A small-molecule ligand and the protein it binds are described below.
Small molecule (SMILES): O=C(O)Cc1ccc(O)cc1

Binding-site contacts:
Ligand atom O4 contacts residue TYR147 of chain 2.H at 2.5 Å (h-bond).
Ligand atom O2 contacts residue TRP149 of chain 2.H at 3.5 Å.
Ligand atom C5 contacts residue FE1 of chain 2.V at 3.5 Å.
Ligand atom C6 contacts residue PRO15 of chain 2.G at 3.3 Å (hydrophobic).
Ligand atom C8 contacts residue TRP149 of chain 2.H at 3.7 Å (hydrophobic).
Ligand atom C8 contacts residue PRO15 of chain 2.G at 3.7 Å (hydrophobic).
Ligand atom C3 contacts residue HIS162 of chain 2.H at 3.4 Å.
Ligand atom C5 contacts residue PRO15 of chain 2.G at 3.4 Å (hydrophobic).
Ligand atom C4 contacts residue FE1 of chain 2.V at 2.8 Å.
Ligand atom C4 contacts residue HIS162 of chain 2.H at 3.5 Å.
Ligand atom C3 contacts residue TYR147 of chain 2.H at 3.8 Å (hydrophobic).
Ligand atom O1 contacts residue PRO15 of chain 2.G at 3.8 Å.
Ligand atom C8 contacts residue TYR24 of chain 2.H at 3.2 Å (hydrophobic).
Ligand atom C3 contacts residue FE1 of chain 2.V at 3.6 Å.
Ligand atom C3 contacts residue ARG157 of chain 2.H at 3.6 Å.
Ligand atom C1 contacts residue PRO15 of chain 2.G at 3.5 Å (hydrophobic).
Ligand atom C7 contacts residue TYR24 of chain 2.H at 3.8 Å (hydrophobic).
Ligand atom O4 contacts residue FE1 of chain 2.V at 1.7 Å.
Ligand atom C6 contacts residue TYR147 of chain 2.H at 3.8 Å (hydrophobic).
Ligand atom C4 contacts residue PRO15 of chain 2.G at 3.6 Å (hydrophobic).
Ligand atom O4 contacts residue HIS162 of chain 2.H at 2.5 Å (h-bond).
Ligand atom C2 contacts residue THR12 of chain 2.G at 4.0 Å.
Ligand atom O1 contacts residue TYR24 of chain 2.H at 2.1 Å (h-bond).
Ligand atom O4 contacts residue HIS160 of chain 2.H at 3.4 Å (h-bond).
Ligand atom O2 contacts residue PRO15 of chain 2.G at 3.9 Å.
Ligand atom C3 contacts residue PRO15 of chain 2.G at 3.8 Å (hydrophobic).
Ligand atom C2 contacts residue ARG157 of chain 2.H at 3.8 Å.
Ligand atom C2 contacts residue ILE191 of chain 2.H at 3.7 Å (hydrophobic).
Ligand atom O4 contacts residue TYR108 of chain 2.H at 3.0 Å (h-bond).
Ligand atom C4 contacts residue HIS160 of chain 2.H at 4.0 Å.
Ligand atom C1 contacts residue ILE191 of chain 2.H at 3.8 Å (hydrophobic).
Ligand atom C2 contacts residue GLY14 of chain 2.G at 3.8 Å.
Ligand atom C5 contacts residue TYR147 of chain 2.H at 2.8 Å (hydrophobic).
Ligand atom C3 contacts residue GLN177 of chain 2.H at 4.0 Å.
Ligand atom C2 contacts residue PRO15 of chain 2.G at 3.7 Å (hydrophobic).
Ligand atom C3 contacts residue GLY14 of chain 2.G at 3.6 Å.
Ligand atom O1 contacts residue ARG133 of chain 2.G at 3.4 Å.
Ligand atom C7 contacts residue TRP149 of chain 2.H at 3.4 Å (hydrophobic).
Ligand atom C4 contacts residue TYR147 of chain 2.H at 2.7 Å (hydrophobic).
Ligand atom C7 contacts residue ILE191 of chain 2.H at 3.2 Å (hydrophobic).

Sequence of chain 2.H:
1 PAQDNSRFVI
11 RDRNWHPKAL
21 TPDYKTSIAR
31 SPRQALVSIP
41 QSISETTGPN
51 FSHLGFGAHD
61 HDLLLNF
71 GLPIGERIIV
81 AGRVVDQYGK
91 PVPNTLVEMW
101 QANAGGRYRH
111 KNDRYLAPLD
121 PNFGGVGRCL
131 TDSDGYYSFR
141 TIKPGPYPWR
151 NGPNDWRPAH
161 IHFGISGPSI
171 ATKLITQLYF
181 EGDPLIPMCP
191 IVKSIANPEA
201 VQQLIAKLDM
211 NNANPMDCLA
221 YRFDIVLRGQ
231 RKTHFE

Sequence of chain 2.G:
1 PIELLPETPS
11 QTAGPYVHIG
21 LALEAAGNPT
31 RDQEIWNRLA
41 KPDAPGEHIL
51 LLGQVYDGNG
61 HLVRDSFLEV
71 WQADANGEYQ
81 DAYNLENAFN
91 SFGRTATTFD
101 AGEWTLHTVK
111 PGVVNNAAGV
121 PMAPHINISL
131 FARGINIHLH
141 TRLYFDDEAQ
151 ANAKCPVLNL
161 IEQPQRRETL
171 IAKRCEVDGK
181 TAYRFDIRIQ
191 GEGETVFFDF